Binding-site contacts:
Ligand atom N1 contacts residue TYR248 of chain 1.H at 3.6 Å.
Ligand atom O5' contacts residue HIS37 of chain 1.H at 2.7 Å (h-bond).
Ligand atom O2' contacts residue TYR285 of chain 1.H at 2.8 Å (h-bond).
Ligand atom N9 contacts residue TYR248 of chain 1.H at 3.8 Å.
Ligand atom C8 contacts residue TYR248 of chain 1.H at 3.7 Å (hydrophobic).
Ligand atom O2' contacts residue ASP152 of chain 1.H at 3.6 Å (salt-bridge).
Ligand atom N1 contacts residue TYR154 of chain 1.H at 3.4 Å.
Ligand atom N3 contacts residue TYR154 of chain 1.H at 3.9 Å.
Ligand atom OP2 contacts residue ASN35 of chain 1.H at 3.6 Å (h-bond).
Ligand atom C2 contacts residue GLU250 of chain 1.H at 3.4 Å.
Ligand atom O3' contacts residue ALA40 of chain 1.H at 4.0 Å.
Ligand atom N7 contacts residue TYR248 of chain 1.H at 3.7 Å.
Ligand atom C6 contacts residue GLU250 of chain 1.H at 3.9 Å.
Ligand atom C5' contacts residue HIS37 of chain 1.H at 3.3 Å.
Ligand atom C4' contacts residue HIS37 of chain 1.H at 4.0 Å.
Ligand atom O5' contacts residue ARG41 of chain 1.H at 3.2 Å (salt-bridge).
Ligand atom C3' contacts residue ARG41 of chain 1.H at 3.7 Å.
Ligand atom O6 contacts residue TYR248 of chain 1.H at 3.7 Å.
Ligand atom C6 contacts residue TYR154 of chain 1.H at 3.7 Å (hydrophobic).
Ligand atom O3' contacts residue ARG41 of chain 1.H at 3.4 Å (salt-bridge).
Ligand atom OP1 contacts residue HIS37 of chain 1.H at 2.6 Å (h-bond).
Ligand atom OP2 contacts residue ARG41 of chain 1.H at 3.5 Å (salt-bridge).
Ligand atom C6 contacts residue TYR248 of chain 1.H at 3.7 Å (hydrophobic).
Ligand atom N3 contacts residue TYR248 of chain 1.H at 3.6 Å.
Ligand atom N2 contacts residue GLU250 of chain 1.H at 3.1 Å (salt-bridge).
Ligand atom C2' contacts residue ASP152 of chain 1.H at 3.6 Å.
Ligand atom O4' contacts residue VAL243 of chain 1.H at 3.9 Å.
Ligand atom OP2 contacts residue HIS37 of chain 1.H at 2.5 Å (h-bond).
Ligand atom C4 contacts residue TYR248 of chain 1.H at 3.5 Å (hydrophobic).
Ligand atom CN7 contacts residue SAH1 of chain 1.IA at 3.8 Å.
Ligand atom C5 contacts residue TYR248 of chain 1.H at 3.6 Å (hydrophobic).
Ligand atom O4' contacts residue TYR248 of chain 1.H at 4.0 Å.
Ligand atom P contacts residue HIS37 of chain 1.H at 1.5 Å.
Ligand atom C2 contacts residue TYR248 of chain 1.H at 3.6 Å (hydrophobic).
Ligand atom C8 contacts residue ASP152 of chain 1.H at 4.0 Å.
Ligand atom N1 contacts residue GLU250 of chain 1.H at 2.7 Å (salt-bridge).
Ligand atom C2 contacts residue TYR154 of chain 1.H at 3.5 Å (hydrophobic).
Ligand atom CN7 contacts residue TYR248 of chain 1.H at 4.0 Å (hydrophobic).
Ligand atom N2 contacts residue PHE241 of chain 1.H at 3.5 Å.
Ligand atom O6 contacts residue TYR154 of chain 1.H at 3.9 Å.

Sequence of chain 1.H:
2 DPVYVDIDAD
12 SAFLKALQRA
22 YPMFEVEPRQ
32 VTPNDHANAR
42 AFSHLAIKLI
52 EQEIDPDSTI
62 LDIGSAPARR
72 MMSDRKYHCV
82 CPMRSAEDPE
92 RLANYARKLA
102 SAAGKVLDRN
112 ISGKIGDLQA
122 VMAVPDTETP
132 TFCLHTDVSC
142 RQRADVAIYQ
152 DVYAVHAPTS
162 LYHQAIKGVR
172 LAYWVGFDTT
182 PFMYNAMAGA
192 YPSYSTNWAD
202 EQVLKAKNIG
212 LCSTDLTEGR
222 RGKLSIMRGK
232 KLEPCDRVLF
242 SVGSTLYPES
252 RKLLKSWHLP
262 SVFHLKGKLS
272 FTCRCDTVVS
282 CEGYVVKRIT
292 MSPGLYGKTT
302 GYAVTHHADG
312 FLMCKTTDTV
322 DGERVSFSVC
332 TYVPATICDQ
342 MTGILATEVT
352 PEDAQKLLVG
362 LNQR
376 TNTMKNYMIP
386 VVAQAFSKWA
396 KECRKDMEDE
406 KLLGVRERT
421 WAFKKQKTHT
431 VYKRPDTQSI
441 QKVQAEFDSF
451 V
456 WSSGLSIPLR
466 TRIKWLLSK

This protein binds this small molecule.
Small molecule (SMILES): C[n+]1cn([C@@H]2O[C@H](COP(=O)(O)O)[C@@H](O)[C@H]2O)c2nc(N)[nH]c(=O)c21